Sequence of chain 1.F:
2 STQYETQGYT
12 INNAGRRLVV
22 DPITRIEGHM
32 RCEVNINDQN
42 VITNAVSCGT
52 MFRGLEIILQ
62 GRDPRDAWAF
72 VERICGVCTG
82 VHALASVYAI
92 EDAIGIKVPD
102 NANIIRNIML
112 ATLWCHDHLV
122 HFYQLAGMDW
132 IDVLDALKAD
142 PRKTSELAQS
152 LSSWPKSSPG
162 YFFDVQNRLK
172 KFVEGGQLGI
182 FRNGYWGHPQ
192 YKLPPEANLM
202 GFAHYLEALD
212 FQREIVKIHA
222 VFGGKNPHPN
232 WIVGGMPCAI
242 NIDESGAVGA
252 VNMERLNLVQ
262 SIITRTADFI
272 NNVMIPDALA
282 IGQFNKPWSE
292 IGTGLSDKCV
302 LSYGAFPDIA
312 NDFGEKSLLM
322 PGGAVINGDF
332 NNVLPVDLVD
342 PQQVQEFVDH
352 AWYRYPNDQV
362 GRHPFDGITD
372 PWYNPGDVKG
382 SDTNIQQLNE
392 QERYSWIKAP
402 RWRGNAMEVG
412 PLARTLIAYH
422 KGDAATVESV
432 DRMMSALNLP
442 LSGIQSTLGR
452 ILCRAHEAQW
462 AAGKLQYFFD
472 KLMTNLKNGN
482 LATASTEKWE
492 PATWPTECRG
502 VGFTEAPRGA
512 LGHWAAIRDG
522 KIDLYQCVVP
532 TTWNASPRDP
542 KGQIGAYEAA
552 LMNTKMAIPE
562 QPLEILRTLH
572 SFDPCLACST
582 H

Binding-site contacts:
Ligand atom C3 contacts residue CYS79 of chain 1.F at 3.2 Å (hydrophobic).
Ligand atom C3 contacts residue ALA507 of chain 1.F at 3.7 Å (hydrophobic).
Ligand atom N1 contacts residue ARG509 of chain 1.F at 3.9 Å.
Ligand atom N1 contacts residue THR532 of chain 1.F at 2.8 Å (h-bond).
Ligand atom N2 contacts residue ARG509 of chain 1.F at 2.9 Å (salt-bridge).
Ligand atom C3 contacts residue CYS579 of chain 1.F at 3.0 Å (hydrophobic).
Ligand atom C1 contacts residue THR532 of chain 1.F at 3.7 Å.
Ligand atom C3 contacts residue VAL82 of chain 1.F at 3.8 Å (hydrophobic).
Ligand atom C1 contacts residue NI1 of chain 1.CA at 3.8 Å.
Ligand atom C3 contacts residue PRO531 of chain 1.F at 4.0 Å (hydrophobic).
Ligand atom O3 contacts residue PRO531 of chain 1.F at 3.7 Å.
Ligand atom C1 contacts residue PRO531 of chain 1.F at 3.7 Å (hydrophobic).
Ligand atom C2 contacts residue PRO508 of chain 1.F at 4.2 Å (hydrophobic).
Ligand atom C3 contacts residue VAL530 of chain 1.F at 3.6 Å (hydrophobic).
Ligand atom O3 contacts residue VAL82 of chain 1.F at 3.5 Å.
Ligand atom C1 contacts residue VAL530 of chain 1.F at 3.6 Å (hydrophobic).
Ligand atom N2 contacts residue CYS79 of chain 1.F at 3.5 Å.
Ligand atom O3 contacts residue CYS579 of chain 1.F at 3.8 Å.
Ligand atom FE contacts residue CYS579 of chain 1.F at 2.3 Å.
Ligand atom C2 contacts residue ARG509 of chain 1.F at 3.5 Å.
Ligand atom C2 contacts residue ALA507 of chain 1.F at 3.6 Å (hydrophobic).
Ligand atom N2 contacts residue PRO508 of chain 1.F at 3.3 Å (h-bond).
Ligand atom C2 contacts residue NI1 of chain 1.CA at 3.9 Å.
Ligand atom C1 contacts residue CYS576 of chain 1.F at 4.0 Å (hydrophobic).
Ligand atom N1 contacts residue PRO531 of chain 1.F at 3.4 Å.
Ligand atom FE contacts residue CYS79 of chain 1.F at 2.4 Å.
Ligand atom N1 contacts residue CYS579 of chain 1.F at 3.4 Å.
Ligand atom O3 contacts residue CYS79 of chain 1.F at 4.1 Å.
Ligand atom N2 contacts residue ALA507 of chain 1.F at 3.3 Å.
Ligand atom C2 contacts residue CYS79 of chain 1.F at 3.2 Å (hydrophobic).
Ligand atom O3 contacts residue ALA507 of chain 1.F at 3.4 Å.
Ligand atom C1 contacts residue CYS579 of chain 1.F at 3.0 Å (hydrophobic).
Ligand atom O3 contacts residue LEU512 of chain 1.F at 3.6 Å.
Ligand atom O3 contacts residue VAL530 of chain 1.F at 3.5 Å.
Ligand atom C3 contacts residue HIS83 of chain 1.F at 3.5 Å.
Ligand atom N1 contacts residue VAL530 of chain 1.F at 3.6 Å.
Ligand atom FE contacts residue NI1 of chain 1.CA at 2.7 Å.
Ligand atom C1 contacts residue ARG509 of chain 1.F at 3.8 Å.
Ligand atom O3 contacts residue HIS83 of chain 1.F at 3.3 Å (h-bond).
Ligand atom N1 contacts residue CYS576 of chain 1.F at 4.1 Å.

A small-molecule ligand and the protein it binds are described below.
Small molecule (SMILES): N#C[Fe](=C=O)C#N